Binding-site contacts:
Ligand atom C3 contacts residue ASN127 of chain 1.A at 3.7 Å.
Ligand atom C6 contacts residue ASN127 of chain 1.A at 3.4 Å.
Ligand atom C7 contacts residue ASN127 of chain 1.A at 3.3 Å.
Ligand atom N2 contacts residue ASN127 of chain 1.A at 2.9 Å (h-bond).
Ligand atom O6 contacts residue ASN127 of chain 1.A at 2.9 Å (h-bond).
Ligand atom C4 contacts residue ASN127 of chain 1.A at 4.2 Å.
Ligand atom C1 contacts residue ASN127 of chain 1.A at 1.4 Å.
Ligand atom C2 contacts residue ASN127 of chain 1.A at 2.4 Å.
Ligand atom O7 contacts residue ASN127 of chain 1.A at 3.3 Å (h-bond).
Ligand atom C5 contacts residue ASN127 of chain 1.A at 3.6 Å.
Ligand atom O5 contacts residue ASN127 of chain 1.A at 2.4 Å (h-bond).

Sequence of chain 1.A:
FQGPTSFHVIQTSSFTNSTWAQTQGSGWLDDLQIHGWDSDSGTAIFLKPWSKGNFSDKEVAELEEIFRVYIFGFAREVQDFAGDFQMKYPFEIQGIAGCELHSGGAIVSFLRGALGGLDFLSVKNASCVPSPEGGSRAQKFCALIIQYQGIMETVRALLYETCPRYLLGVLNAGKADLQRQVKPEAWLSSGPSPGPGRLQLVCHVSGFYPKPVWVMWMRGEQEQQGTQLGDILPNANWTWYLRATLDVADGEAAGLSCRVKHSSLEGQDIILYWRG

The small molecule below binds the protein below.
Small molecule (SMILES): CC(=O)N[C@@H]1[C@@H](O)[C@H](O)[C@@H](CO)O[C@H]1O